Binding-site contacts:
Ligand atom O7 contacts residue ASN391 of chain 1.A at 3.4 Å (h-bond).
Ligand atom C4 contacts residue ASN391 of chain 1.A at 4.2 Å.
Ligand atom O5 contacts residue ASN391 of chain 1.A at 2.3 Å (h-bond).
Ligand atom O4 contacts residue HIS493 of chain 1.A at 4.0 Å.
Ligand atom O5 contacts residue SER393 of chain 1.A at 3.8 Å.
Ligand atom C5 contacts residue ASN391 of chain 1.A at 3.6 Å.
Ligand atom C6 contacts residue LYS396 of chain 1.A at 3.5 Å.
Ligand atom O6 contacts residue HIS493 of chain 1.A at 3.6 Å.
Ligand atom O6 contacts residue LYS396 of chain 1.A at 2.5 Å (salt-bridge).
Ligand atom C3 contacts residue ASN391 of chain 1.A at 3.8 Å.
Ligand atom C6 contacts residue HIS493 of chain 1.A at 4.5 Å.
Ligand atom C5 contacts residue SER393 of chain 1.A at 3.9 Å.
Ligand atom O6 contacts residue SER393 of chain 1.A at 3.5 Å.
Ligand atom N2 contacts residue ASN391 of chain 1.A at 2.9 Å (h-bond).
Ligand atom C7 contacts residue ASN391 of chain 1.A at 3.4 Å.
Ligand atom C1 contacts residue ASN391 of chain 1.A at 1.4 Å.
Ligand atom C2 contacts residue ASN391 of chain 1.A at 2.4 Å.
Ligand atom C1 contacts residue SER393 of chain 1.A at 4.1 Å.
Ligand atom C6 contacts residue SER393 of chain 1.A at 4.3 Å.

A small-molecule ligand and the protein it binds are described below.
Small molecule (SMILES): CC(=O)N[C@@H]1[C@@H](O)[C@H](O)[C@@H](CO)O[C@H]1O

Sequence of chain 1.A:
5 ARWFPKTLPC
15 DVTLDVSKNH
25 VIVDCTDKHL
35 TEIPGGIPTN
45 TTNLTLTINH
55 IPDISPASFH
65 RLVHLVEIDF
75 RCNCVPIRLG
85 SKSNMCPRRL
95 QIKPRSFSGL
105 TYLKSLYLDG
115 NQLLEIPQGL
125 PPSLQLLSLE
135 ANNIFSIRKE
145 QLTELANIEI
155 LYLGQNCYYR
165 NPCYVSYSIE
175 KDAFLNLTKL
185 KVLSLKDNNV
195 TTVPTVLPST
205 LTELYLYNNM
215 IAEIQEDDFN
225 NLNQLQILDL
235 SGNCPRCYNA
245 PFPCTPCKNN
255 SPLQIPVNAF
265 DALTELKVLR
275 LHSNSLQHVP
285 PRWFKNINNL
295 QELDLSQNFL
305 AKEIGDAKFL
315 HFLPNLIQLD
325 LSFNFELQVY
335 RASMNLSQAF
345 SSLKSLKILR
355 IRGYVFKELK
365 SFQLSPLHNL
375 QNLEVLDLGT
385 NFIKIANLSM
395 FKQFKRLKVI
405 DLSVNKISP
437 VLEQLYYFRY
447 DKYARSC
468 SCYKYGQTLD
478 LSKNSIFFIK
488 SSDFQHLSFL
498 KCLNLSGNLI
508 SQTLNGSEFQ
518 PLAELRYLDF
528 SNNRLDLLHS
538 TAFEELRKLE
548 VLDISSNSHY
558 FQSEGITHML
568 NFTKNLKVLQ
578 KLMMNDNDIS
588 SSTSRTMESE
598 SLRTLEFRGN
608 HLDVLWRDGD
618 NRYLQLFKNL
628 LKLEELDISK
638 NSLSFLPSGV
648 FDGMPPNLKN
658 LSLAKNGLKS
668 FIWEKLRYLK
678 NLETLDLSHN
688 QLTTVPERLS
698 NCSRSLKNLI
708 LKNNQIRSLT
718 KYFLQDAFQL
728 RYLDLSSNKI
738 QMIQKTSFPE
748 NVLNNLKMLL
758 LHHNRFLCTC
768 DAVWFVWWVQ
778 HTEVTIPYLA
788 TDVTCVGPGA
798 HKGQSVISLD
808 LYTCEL